A small-molecule ligand and the protein it binds are described below.
Small molecule (SMILES): NC(=O)[C@@H](N)Cc1ccccc1

Binding-site contacts:
Ligand atom CE2 contacts residue GLU114 of chain 1.A at 3.5 Å.
Ligand atom O contacts residue ALA59 of chain 1.A at 3.1 Å.
Ligand atom N contacts residue ASN151 of chain 1.A at 3.2 Å (h-bond).
Ligand atom CD1 contacts residue GLN310 of chain 1.A at 3.8 Å.
Ligand atom CD2 contacts residue ASN151 of chain 1.A at 3.9 Å.
Ligand atom N contacts residue TYR149 of chain 1.A at 4.0 Å.
Ligand atom O contacts residue SER60 of chain 1.A at 2.8 Å (h-bond).
Ligand atom O contacts residue GLN310 of chain 1.A at 2.7 Å (h-bond).
Ligand atom CZ contacts residue PHE113 of chain 1.A at 4.1 Å (hydrophobic).
Ligand atom CE1 contacts residue ALA239 of chain 1.A at 4.1 Å (hydrophobic).
Ligand atom CB contacts residue ALA242 of chain 1.A at 4.1 Å (hydrophobic).
Ligand atom NXT contacts residue LEU308 of chain 1.A at 4.1 Å.
Ligand atom CB contacts residue GLU114 of chain 1.A at 4.0 Å.
Ligand atom CA contacts residue GLN310 of chain 1.A at 3.2 Å.
Ligand atom NXT contacts residue SER60 of chain 1.A at 3.2 Å (h-bond).
Ligand atom CA contacts residue SER60 of chain 1.A at 3.3 Å.
Ligand atom CZ contacts residue GLU114 of chain 1.A at 3.8 Å.
Ligand atom CZ contacts residue ALA239 of chain 1.A at 3.7 Å (hydrophobic).
Ligand atom CA contacts residue GLU114 of chain 1.A at 3.4 Å.
Ligand atom C contacts residue SER60 of chain 1.A at 2.8 Å.
Ligand atom CZ contacts residue PHE234 of chain 1.A at 3.8 Å (hydrophobic).
Ligand atom CB contacts residue GLN310 of chain 1.A at 3.6 Å.
Ligand atom NXT contacts residue PHE282 of chain 1.A at 3.7 Å.
Ligand atom N contacts residue GLU114 of chain 1.A at 2.6 Å (salt-bridge).
Ligand atom CB contacts residue SER60 of chain 1.A at 3.4 Å.
Ligand atom CE1 contacts residue PHE234 of chain 1.A at 3.6 Å (hydrophobic).
Ligand atom O contacts residue GLY309 of chain 1.A at 3.4 Å.
Ligand atom CD2 contacts residue ALA239 of chain 1.A at 3.9 Å (hydrophobic).
Ligand atom CD2 contacts residue GLU114 of chain 1.A at 3.2 Å.
Ligand atom CB contacts residue ALA59 of chain 1.A at 4.1 Å (hydrophobic).
Ligand atom C contacts residue GLN310 of chain 1.A at 3.2 Å.
Ligand atom CD1 contacts residue GLU114 of chain 1.A at 3.5 Å.
Ligand atom CD2 contacts residue ALA242 of chain 1.A at 4.1 Å (hydrophobic).
Ligand atom CE1 contacts residue GLU114 of chain 1.A at 3.7 Å.
Ligand atom CE2 contacts residue ALA239 of chain 1.A at 3.6 Å (hydrophobic).
Ligand atom NXT contacts residue TYR149 of chain 1.A at 4.1 Å.
Ligand atom CG contacts residue GLU114 of chain 1.A at 3.4 Å.
Ligand atom NXT contacts residue GLN310 of chain 1.A at 3.8 Å.
Ligand atom N contacts residue SER60 of chain 1.A at 3.2 Å (h-bond).
Ligand atom CE2 contacts residue PHE113 of chain 1.A at 3.8 Å (hydrophobic).

Sequence of chain 1.A:
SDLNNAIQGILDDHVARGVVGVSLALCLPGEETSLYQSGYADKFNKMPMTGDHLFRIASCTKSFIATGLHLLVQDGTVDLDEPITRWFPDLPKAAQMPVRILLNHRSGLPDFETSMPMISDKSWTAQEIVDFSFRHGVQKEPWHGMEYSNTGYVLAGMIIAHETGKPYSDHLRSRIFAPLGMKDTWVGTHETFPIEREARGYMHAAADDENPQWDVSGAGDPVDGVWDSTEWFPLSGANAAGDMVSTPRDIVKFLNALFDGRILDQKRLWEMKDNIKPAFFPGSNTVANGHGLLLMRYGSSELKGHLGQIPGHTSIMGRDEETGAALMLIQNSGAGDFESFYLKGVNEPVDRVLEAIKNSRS